Sequence of chain 1.A:
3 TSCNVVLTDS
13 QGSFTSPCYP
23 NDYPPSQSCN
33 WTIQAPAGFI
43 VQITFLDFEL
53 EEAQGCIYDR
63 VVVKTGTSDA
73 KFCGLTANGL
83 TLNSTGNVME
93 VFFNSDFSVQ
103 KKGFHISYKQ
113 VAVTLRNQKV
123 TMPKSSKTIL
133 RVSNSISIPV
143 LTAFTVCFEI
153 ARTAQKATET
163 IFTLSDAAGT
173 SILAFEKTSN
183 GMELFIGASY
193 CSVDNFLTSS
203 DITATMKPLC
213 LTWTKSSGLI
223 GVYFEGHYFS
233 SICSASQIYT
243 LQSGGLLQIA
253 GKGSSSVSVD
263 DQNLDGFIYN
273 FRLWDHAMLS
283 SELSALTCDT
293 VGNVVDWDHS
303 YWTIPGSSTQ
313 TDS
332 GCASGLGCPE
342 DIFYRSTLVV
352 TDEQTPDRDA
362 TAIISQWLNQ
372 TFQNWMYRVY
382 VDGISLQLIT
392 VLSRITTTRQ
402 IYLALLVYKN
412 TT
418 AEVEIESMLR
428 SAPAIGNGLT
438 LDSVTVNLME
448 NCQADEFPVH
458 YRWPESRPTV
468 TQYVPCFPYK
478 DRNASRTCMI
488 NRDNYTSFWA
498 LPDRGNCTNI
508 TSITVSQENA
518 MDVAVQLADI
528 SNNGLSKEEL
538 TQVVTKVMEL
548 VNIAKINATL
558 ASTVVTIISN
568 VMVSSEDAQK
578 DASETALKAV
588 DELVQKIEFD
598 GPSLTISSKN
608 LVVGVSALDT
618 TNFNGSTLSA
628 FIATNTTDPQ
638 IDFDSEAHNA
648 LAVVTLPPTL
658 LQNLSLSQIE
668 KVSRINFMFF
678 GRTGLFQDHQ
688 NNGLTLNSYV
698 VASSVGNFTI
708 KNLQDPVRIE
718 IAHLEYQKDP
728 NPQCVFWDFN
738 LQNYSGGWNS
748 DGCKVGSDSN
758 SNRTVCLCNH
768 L

This protein binds this small molecule.
Small molecule (SMILES): CC(=O)N[C@@H]1[C@@H](O)[C@H](O)[C@@H](CO)O[C@H]1O

Binding-site contacts:
Ligand atom C3 contacts residue ASN704 of chain 1.A at 3.8 Å.
Ligand atom C8 contacts residue GLN592 of chain 1.A at 3.8 Å.
Ligand atom C4 contacts residue ASN704 of chain 1.A at 4.3 Å.
Ligand atom N2 contacts residue ASN704 of chain 1.A at 2.9 Å (h-bond).
Ligand atom O7 contacts residue ASN704 of chain 1.A at 4.3 Å.
Ligand atom O5 contacts residue ASN704 of chain 1.A at 2.5 Å (h-bond).
Ligand atom O3 contacts residue GLU589 of chain 1.A at 3.4 Å (salt-bridge).
Ligand atom C2 contacts residue ASN704 of chain 1.A at 2.5 Å.
Ligand atom C5 contacts residue ASN704 of chain 1.A at 3.8 Å.
Ligand atom C7 contacts residue ASN704 of chain 1.A at 3.8 Å.
Ligand atom C1 contacts residue ASN704 of chain 1.A at 1.5 Å.
Ligand atom C8 contacts residue LYS593 of chain 1.A at 3.7 Å.
Ligand atom C3 contacts residue GLU589 of chain 1.A at 4.1 Å.